The protein below binds the small molecule below.
Small molecule (SMILES): Nc1ncnc2c1ncn2[C@@H]1O[C@H](CO[P](=O)(O)OC(=O)[C@@H](N)Cc2c[nH]c3ccccc23)[C@@H](O)[C@H]1O

Binding-site contacts:
Ligand atom CZ2 contacts residue GLY114 of chain 1.A at 3.6 Å.
Ligand atom CZ2 contacts residue PHE270 of chain 1.A at 3.5 Å (hydrophobic).
Ligand atom NE1 contacts residue GLN147 of chain 1.A at 3.1 Å (h-bond).
Ligand atom O4' contacts residue PRO129 of chain 1.A at 3.4 Å.
Ligand atom N1 contacts residue GLY125 of chain 1.A at 3.6 Å.
Ligand atom CG contacts residue GLY114 of chain 1.A at 3.6 Å.
Ligand atom CD1 contacts residue GLN147 of chain 1.A at 3.1 Å.
Ligand atom CA contacts residue GLN266 of chain 1.A at 3.2 Å.
Ligand atom CD2 contacts residue GLY114 of chain 1.A at 3.5 Å.
Ligand atom CD2 contacts residue GLN237 of chain 1.A at 3.7 Å.
Ligand atom CZ2 contacts residue THR113 of chain 1.A at 3.6 Å.
Ligand atom CD1 contacts residue GLN237 of chain 1.A at 3.4 Å.
Ligand atom NH3 contacts residue GLU152 of chain 1.A at 2.9 Å (salt-bridge).
Ligand atom O1P contacts residue GLY116 of chain 1.A at 2.7 Å (h-bond).
Ligand atom C8 contacts residue HIS126 of chain 1.A at 3.6 Å.
Ligand atom O1P contacts residue ARG115 of chain 1.A at 3.1 Å (salt-bridge).
Ligand atom C contacts residue GLY116 of chain 1.A at 3.5 Å.
Ligand atom CA contacts residue GLN237 of chain 1.A at 3.6 Å.
Ligand atom CH2 contacts residue ILE260 of chain 1.A at 3.6 Å (hydrophobic).
Ligand atom CZ2 contacts residue TYR112 of chain 1.A at 3.5 Å (hydrophobic).
Ligand atom CE3 contacts residue GLY114 of chain 1.A at 3.5 Å.
Ligand atom C5' contacts residue GLY114 of chain 1.A at 3.4 Å.
Ligand atom C1' contacts residue PRO129 of chain 1.A at 3.6 Å (hydrophobic).
Ligand atom CB contacts residue ARG115 of chain 1.A at 3.4 Å.
Ligand atom CE2 contacts residue GLY114 of chain 1.A at 3.4 Å.
Ligand atom CD1 contacts residue TYR112 of chain 1.A at 3.5 Å (hydrophobic).
Ligand atom O contacts residue GLY116 of chain 1.A at 3.6 Å (h-bond).
Ligand atom NE1 contacts residue GLN237 of chain 1.A at 3.5 Å.
Ligand atom O2' contacts residue ASP265 of chain 1.A at 2.8 Å (salt-bridge).
Ligand atom CE3 contacts residue GLN266 of chain 1.A at 3.4 Å.
Ligand atom C2 contacts residue GLY125 of chain 1.A at 3.3 Å.
Ligand atom NH3 contacts residue GLN237 of chain 1.A at 2.7 Å (h-bond).
Ligand atom CH2 contacts residue THR113 of chain 1.A at 3.6 Å.
Ligand atom N1 contacts residue PHE293 of chain 1.A at 3.2 Å (h-bond).
Ligand atom N6 contacts residue MSE303 of chain 1.A at 3.0 Å (h-bond).
Ligand atom CE2 contacts residue TYR112 of chain 1.A at 3.3 Å (hydrophobic).
Ligand atom O2' contacts residue ALA263 of chain 1.A at 2.8 Å.
Ligand atom N6 contacts residue LYS302 of chain 1.A at 3.2 Å.
Ligand atom N3 contacts residue GLY125 of chain 1.A at 3.5 Å (h-bond).
Ligand atom NE1 contacts residue TYR112 of chain 1.A at 2.5 Å (h-bond).

Sequence of chain 1.A:
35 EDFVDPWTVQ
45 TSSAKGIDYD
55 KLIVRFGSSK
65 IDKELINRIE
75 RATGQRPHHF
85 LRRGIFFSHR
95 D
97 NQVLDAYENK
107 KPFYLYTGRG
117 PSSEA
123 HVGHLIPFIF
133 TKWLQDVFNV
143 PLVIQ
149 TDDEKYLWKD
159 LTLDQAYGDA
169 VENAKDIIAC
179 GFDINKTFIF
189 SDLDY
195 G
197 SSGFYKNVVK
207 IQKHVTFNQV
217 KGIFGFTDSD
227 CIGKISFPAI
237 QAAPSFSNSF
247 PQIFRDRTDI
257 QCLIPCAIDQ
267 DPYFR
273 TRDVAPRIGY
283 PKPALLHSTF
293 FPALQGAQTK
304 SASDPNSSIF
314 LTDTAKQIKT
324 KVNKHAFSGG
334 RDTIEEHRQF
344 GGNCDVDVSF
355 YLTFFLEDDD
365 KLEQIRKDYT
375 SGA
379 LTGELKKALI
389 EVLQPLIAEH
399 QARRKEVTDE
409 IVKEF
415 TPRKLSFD